The protein below binds the small molecule below.
Small molecule (SMILES): Nc1ccn([C@@H]2O[C@H](CO[P](=O)(O)O[C@H]3[C@@H](O)[C@H](n4ccc(=O)[nH]c4=O)O[C@@H]3CO[P](=O)(O)O[C@H]3[C@@H](O)[C@H](n4ccc(=O)[nH]c4=O)O[C@@H]3CO)[C@@H](O[P](=O)(O)OC[C@H]3O[C@@H](n4cnc5c(N)ncnc54)[C@H](O)[C@@H]3O)[C@H]2O)c(=O)n1

Binding-site contacts:
Ligand atom C3' contacts residue LYS44 of chain 1.L at 4.3 Å.
Ligand atom O4' contacts residue MG1 of chain 1.SC at 3.5 Å.
Ligand atom OP1 contacts residue LYS44 of chain 1.L at 2.9 Å (salt-bridge).
Ligand atom C3' contacts residue MG1 of chain 1.SC at 4.3 Å.
Ligand atom O5' contacts residue LYS44 of chain 1.L at 4.2 Å.
Ligand atom C4' contacts residue MG1 of chain 1.SC at 4.0 Å.
Ligand atom C4' contacts residue PRO45 of chain 1.L at 4.1 Å (hydrophobic).
Ligand atom C1' contacts residue MG1 of chain 1.SC at 3.4 Å.
Ligand atom O2' contacts residue MG1 of chain 1.SC at 2.5 Å.
Ligand atom C3' contacts residue PRO45 of chain 1.L at 4.4 Å (hydrophobic).
Ligand atom O3' contacts residue PRO45 of chain 1.L at 3.7 Å.
Ligand atom P contacts residue LYS44 of chain 1.L at 3.6 Å.
Ligand atom C2' contacts residue MG1 of chain 1.SC at 3.5 Å.
Ligand atom O2' contacts residue LYS44 of chain 1.L at 4.5 Å.
Ligand atom O3' contacts residue LYS44 of chain 1.L at 3.1 Å (salt-bridge).
Ligand atom O2' contacts residue PRO45 of chain 1.L at 4.1 Å.
Ligand atom OP1 contacts residue PRO45 of chain 1.L at 4.5 Å.
Ligand atom O4' contacts residue MG1 of chain 1.RH at 4.0 Å.

Sequence of chain 1.L:
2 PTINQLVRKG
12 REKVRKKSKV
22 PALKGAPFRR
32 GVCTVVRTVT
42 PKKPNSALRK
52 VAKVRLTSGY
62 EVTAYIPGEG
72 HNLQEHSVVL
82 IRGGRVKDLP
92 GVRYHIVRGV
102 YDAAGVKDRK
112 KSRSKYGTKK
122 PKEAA